Sequence of chain 1.A:
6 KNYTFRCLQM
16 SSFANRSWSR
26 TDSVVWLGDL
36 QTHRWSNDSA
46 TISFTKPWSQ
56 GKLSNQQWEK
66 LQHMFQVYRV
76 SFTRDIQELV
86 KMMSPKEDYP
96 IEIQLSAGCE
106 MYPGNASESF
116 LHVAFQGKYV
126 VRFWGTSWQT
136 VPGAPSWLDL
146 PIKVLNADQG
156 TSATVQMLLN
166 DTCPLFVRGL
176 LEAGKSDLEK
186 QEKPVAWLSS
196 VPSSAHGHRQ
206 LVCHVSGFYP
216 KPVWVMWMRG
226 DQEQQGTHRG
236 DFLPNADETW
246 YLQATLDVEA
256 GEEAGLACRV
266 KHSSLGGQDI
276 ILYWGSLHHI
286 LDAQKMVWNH

A small-molecule ligand and the protein it binds are described below.
Small molecule (SMILES): CC(=O)N[C@H]1[C@H](O[C@H]2[C@H](O)[C@@H](NC(C)=O)CO[C@@H]2CO)O[C@H](CO)[C@@H](O)[C@@H]1O

Binding-site contacts:
Ligand atom C3 contacts residue GLN161 of chain 1.A at 3.6 Å.
Ligand atom O6 contacts residue ASN165 of chain 1.A at 4.4 Å.
Ligand atom N2 contacts residue THR131 of chain 1.A at 4.2 Å.
Ligand atom O4 contacts residue GLY130 of chain 1.A at 4.1 Å.
Ligand atom O3 contacts residue THR131 of chain 1.A at 4.5 Å.
Ligand atom C2 contacts residue GLN161 of chain 1.A at 3.8 Å.
Ligand atom C4 contacts residue GLY130 of chain 1.A at 4.4 Å.
Ligand atom N2 contacts residue GLN161 of chain 1.A at 3.0 Å (h-bond).
Ligand atom O5 contacts residue ASN165 of chain 1.A at 2.2 Å (h-bond).
Ligand atom C7 contacts residue GLN161 of chain 1.A at 3.8 Å.
Ligand atom C4 contacts residue ASN165 of chain 1.A at 4.0 Å.
Ligand atom C2 contacts residue ASN165 of chain 1.A at 2.1 Å.
Ligand atom O6 contacts residue TRP129 of chain 1.A at 4.2 Å.
Ligand atom C5 contacts residue ASN165 of chain 1.A at 3.5 Å.
Ligand atom O7 contacts residue GLN161 of chain 1.A at 3.8 Å.
Ligand atom C8 contacts residue ASN165 of chain 1.A at 3.4 Å.
Ligand atom C5 contacts residue GLY130 of chain 1.A at 4.0 Å.
Ligand atom O4 contacts residue THR131 of chain 1.A at 4.3 Å.
Ligand atom O7 contacts residue ASN165 of chain 1.A at 4.1 Å.
Ligand atom C7 contacts residue ASN165 of chain 1.A at 3.2 Å.
Ligand atom C1 contacts residue GLY130 of chain 1.A at 4.3 Å.
Ligand atom C1 contacts residue ASN165 of chain 1.A at 1.2 Å.
Ligand atom O6 contacts residue GLY130 of chain 1.A at 4.4 Å.
Ligand atom O3 contacts residue GLN161 of chain 1.A at 3.8 Å.
Ligand atom C3 contacts residue GLY130 of chain 1.A at 4.1 Å.
Ligand atom C3 contacts residue ASN165 of chain 1.A at 3.5 Å.
Ligand atom C1 contacts residue GLN161 of chain 1.A at 4.5 Å.
Ligand atom N2 contacts residue ASN165 of chain 1.A at 2.6 Å (h-bond).